Sequence of chain 1.B:
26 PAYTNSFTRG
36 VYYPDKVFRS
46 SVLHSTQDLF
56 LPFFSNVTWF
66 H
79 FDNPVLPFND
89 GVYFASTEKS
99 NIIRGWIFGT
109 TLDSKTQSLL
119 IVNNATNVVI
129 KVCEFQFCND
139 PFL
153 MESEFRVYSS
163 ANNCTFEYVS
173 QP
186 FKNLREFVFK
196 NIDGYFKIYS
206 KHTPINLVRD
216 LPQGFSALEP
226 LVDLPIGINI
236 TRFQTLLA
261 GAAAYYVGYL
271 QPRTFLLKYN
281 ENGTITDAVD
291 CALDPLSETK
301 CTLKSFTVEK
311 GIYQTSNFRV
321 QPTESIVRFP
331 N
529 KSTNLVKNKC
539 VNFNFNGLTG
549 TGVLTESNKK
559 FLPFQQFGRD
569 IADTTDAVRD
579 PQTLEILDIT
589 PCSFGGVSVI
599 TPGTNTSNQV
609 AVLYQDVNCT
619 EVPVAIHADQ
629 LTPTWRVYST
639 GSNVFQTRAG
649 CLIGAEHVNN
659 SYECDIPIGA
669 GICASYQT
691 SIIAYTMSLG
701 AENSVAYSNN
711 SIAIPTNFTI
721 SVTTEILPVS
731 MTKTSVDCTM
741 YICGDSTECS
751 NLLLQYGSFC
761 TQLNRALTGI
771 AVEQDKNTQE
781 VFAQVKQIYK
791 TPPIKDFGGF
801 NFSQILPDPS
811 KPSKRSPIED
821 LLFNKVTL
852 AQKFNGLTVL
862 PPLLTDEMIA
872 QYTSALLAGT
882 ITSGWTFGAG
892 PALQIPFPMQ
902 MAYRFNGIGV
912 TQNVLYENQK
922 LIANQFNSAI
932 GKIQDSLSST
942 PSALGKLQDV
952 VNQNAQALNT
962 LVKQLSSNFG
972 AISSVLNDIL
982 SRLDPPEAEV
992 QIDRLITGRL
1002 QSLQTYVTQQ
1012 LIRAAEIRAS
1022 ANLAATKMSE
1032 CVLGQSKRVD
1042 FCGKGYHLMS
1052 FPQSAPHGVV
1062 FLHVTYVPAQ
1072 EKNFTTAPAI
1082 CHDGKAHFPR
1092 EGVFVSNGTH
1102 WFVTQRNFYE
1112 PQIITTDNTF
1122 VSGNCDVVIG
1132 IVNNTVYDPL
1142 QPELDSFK

Sequence of chain 1.A:
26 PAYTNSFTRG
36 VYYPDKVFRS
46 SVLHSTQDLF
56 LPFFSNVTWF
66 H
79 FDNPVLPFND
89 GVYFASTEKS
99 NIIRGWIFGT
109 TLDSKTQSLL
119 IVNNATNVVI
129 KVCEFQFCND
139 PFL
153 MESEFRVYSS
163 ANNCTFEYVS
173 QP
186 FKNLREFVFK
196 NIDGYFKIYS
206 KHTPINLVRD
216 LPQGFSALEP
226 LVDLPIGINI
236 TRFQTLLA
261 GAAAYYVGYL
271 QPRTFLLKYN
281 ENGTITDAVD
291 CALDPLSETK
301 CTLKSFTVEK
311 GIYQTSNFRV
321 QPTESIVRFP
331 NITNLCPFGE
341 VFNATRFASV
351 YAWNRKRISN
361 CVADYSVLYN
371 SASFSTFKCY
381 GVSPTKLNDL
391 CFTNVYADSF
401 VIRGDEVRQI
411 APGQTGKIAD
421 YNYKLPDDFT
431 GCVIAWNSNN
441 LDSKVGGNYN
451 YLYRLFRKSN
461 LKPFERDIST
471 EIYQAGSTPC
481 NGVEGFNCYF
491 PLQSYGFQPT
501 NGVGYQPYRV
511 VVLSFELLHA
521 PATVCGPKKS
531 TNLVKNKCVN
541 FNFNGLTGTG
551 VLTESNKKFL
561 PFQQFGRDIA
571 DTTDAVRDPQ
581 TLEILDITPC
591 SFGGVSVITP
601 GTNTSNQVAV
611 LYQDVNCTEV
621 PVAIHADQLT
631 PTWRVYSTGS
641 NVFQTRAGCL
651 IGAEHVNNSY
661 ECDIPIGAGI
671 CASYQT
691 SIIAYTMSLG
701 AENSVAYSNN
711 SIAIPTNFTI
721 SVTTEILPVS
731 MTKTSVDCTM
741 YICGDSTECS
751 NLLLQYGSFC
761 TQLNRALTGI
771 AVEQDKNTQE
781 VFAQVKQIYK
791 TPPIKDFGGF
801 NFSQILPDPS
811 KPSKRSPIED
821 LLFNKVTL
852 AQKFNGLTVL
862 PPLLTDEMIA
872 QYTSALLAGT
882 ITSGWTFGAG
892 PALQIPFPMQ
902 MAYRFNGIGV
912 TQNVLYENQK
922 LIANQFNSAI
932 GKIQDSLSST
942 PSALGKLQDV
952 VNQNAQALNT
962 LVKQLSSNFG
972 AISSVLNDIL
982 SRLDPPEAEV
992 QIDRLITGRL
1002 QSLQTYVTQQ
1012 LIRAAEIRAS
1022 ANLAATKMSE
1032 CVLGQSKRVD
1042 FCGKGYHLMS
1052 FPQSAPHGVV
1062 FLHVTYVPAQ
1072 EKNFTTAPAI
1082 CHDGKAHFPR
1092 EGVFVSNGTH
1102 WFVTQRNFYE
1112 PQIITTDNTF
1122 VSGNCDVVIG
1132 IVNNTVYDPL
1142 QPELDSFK

Binding-site contacts:
Ligand atom C4 contacts residue ASN282 of chain 1.B at 4.3 Å.
Ligand atom O5 contacts residue LYS558 of chain 1.A at 2.8 Å (salt-bridge).
Ligand atom C3 contacts residue ASN282 of chain 1.B at 3.8 Å.
Ligand atom C6 contacts residue LYS558 of chain 1.A at 3.5 Å.
Ligand atom C7 contacts residue ASN282 of chain 1.B at 3.8 Å.
Ligand atom C8 contacts residue ASN280 of chain 1.B at 3.6 Å.
Ligand atom C5 contacts residue ASN282 of chain 1.B at 3.7 Å.
Ligand atom C2 contacts residue ASN282 of chain 1.B at 2.5 Å.
Ligand atom C1 contacts residue ASN282 of chain 1.B at 1.4 Å.
Ligand atom O7 contacts residue ASN282 of chain 1.B at 4.2 Å.
Ligand atom C1 contacts residue LYS558 of chain 1.A at 3.5 Å.
Ligand atom C7 contacts residue ASN280 of chain 1.B at 4.1 Å.
Ligand atom N2 contacts residue ASN282 of chain 1.B at 2.9 Å (h-bond).
Ligand atom C5 contacts residue LYS558 of chain 1.A at 3.5 Å.
Ligand atom O5 contacts residue ASN282 of chain 1.B at 2.4 Å (h-bond).

The small molecule below binds the protein below.
Small molecule (SMILES): CC(=O)N[C@@H]1[C@@H](O)[C@H](O)[C@@H](CO)O[C@H]1O